Binding-site contacts:
Ligand atom CAE contacts residue ALA99 of chain 1.A at 3.6 Å (hydrophobic).
Ligand atom CAC contacts residue ALA99 of chain 1.A at 3.5 Å (hydrophobic).
Ligand atom CAB contacts residue VAL87 of chain 1.A at 3.9 Å (hydrophobic).
Ligand atom CAB contacts residue TYR88 of chain 1.A at 3.8 Å (hydrophobic).
Ligand atom CAB contacts residue ALA99 of chain 1.A at 3.6 Å (hydrophobic).
Ligand atom CAC contacts residue LEU84 of chain 1.A at 4.0 Å (hydrophobic).
Ligand atom CAD contacts residue VAL87 of chain 1.A at 3.8 Å (hydrophobic).
Ligand atom CAA contacts residue GLY110 of chain 1.A at 4.2 Å.
Ligand atom CAI contacts residue LEU118 of chain 1.A at 4.4 Å (hydrophobic).
Ligand atom CAK contacts residue LEU118 of chain 1.A at 4.0 Å (hydrophobic).
Ligand atom CAD contacts residue LEU91 of chain 1.A at 4.2 Å (hydrophobic).
Ligand atom CAI contacts residue LEU84 of chain 1.A at 3.9 Å (hydrophobic).
Ligand atom CAF contacts residue PHE153 of chain 1.A at 4.1 Å (hydrophobic).
Ligand atom CAK contacts residue ALA99 of chain 1.A at 3.7 Å (hydrophobic).
Ligand atom CAC contacts residue ILE78 of chain 1.A at 4.2 Å (hydrophobic).
Ligand atom CAG contacts residue VAL111 of chain 1.A at 3.5 Å (hydrophobic).
Ligand atom CAD contacts residue ALA99 of chain 1.A at 3.7 Å (hydrophobic).
Ligand atom CAF contacts residue LEU121 of chain 1.A at 4.2 Å (hydrophobic).
Ligand atom CAA contacts residue PHE114 of chain 1.A at 4.3 Å (hydrophobic).
Ligand atom CAK contacts residue LEU84 of chain 1.A at 4.3 Å (hydrophobic).
Ligand atom CAC contacts residue TYR88 of chain 1.A at 4.2 Å (hydrophobic).
Ligand atom CAE contacts residue VAL103 of chain 1.A at 4.1 Å (hydrophobic).
Ligand atom CAF contacts residue LEU118 of chain 1.A at 3.5 Å (hydrophobic).
Ligand atom CAB contacts residue LEU118 of chain 1.A at 4.2 Å (hydrophobic).
Ligand atom CAB contacts residue LEU91 of chain 1.A at 4.2 Å (hydrophobic).
Ligand atom CAJ contacts residue VAL103 of chain 1.A at 4.0 Å (hydrophobic).
Ligand atom CAE contacts residue ILE78 of chain 1.A at 4.2 Å (hydrophobic).
Ligand atom CAD contacts residue LEU121 of chain 1.A at 4.2 Å (hydrophobic).
Ligand atom CAA contacts residue VAL111 of chain 1.A at 3.7 Å (hydrophobic).
Ligand atom CAI contacts residue VAL103 of chain 1.A at 4.2 Å (hydrophobic).
Ligand atom CAA contacts residue GLY107 of chain 1.A at 3.4 Å.
Ligand atom CAD contacts residue LEU118 of chain 1.A at 3.6 Å (hydrophobic).
Ligand atom CAF contacts residue ALA99 of chain 1.A at 3.7 Å (hydrophobic).
Ligand atom CAJ contacts residue ALA99 of chain 1.A at 4.0 Å (hydrophobic).
Ligand atom CAB contacts residue LEU84 of chain 1.A at 4.0 Å (hydrophobic).
Ligand atom CAH contacts residue VAL103 of chain 1.A at 4.0 Å (hydrophobic).
Ligand atom CAJ contacts residue MET102 of chain 1.A at 3.9 Å (hydrophobic).
Ligand atom CAE contacts residue LEU84 of chain 1.A at 3.8 Å (hydrophobic).
Ligand atom CAH contacts residue MET102 of chain 1.A at 4.2 Å (hydrophobic).
Ligand atom CAG contacts residue PHE114 of chain 1.A at 4.1 Å (hydrophobic).

The small molecule below binds the protein below.
Small molecule (SMILES): CCCCCc1ccccc1

Sequence of chain 1.A:
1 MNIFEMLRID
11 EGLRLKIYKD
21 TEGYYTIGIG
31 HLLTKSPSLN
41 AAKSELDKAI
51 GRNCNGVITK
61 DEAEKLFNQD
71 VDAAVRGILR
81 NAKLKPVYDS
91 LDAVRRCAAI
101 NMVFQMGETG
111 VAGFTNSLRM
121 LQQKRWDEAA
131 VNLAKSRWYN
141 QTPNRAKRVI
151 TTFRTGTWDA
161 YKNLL